The protein below binds the small molecule below.
Small molecule (SMILES): CC(=O)N[C@H]1[C@H](O[C@H]2[C@H](O)[C@@H](NC(C)=O)CO[C@@H]2CO)O[C@H](CO)[C@@H](O)[C@@H]1O

Sequence of chain 1.A:
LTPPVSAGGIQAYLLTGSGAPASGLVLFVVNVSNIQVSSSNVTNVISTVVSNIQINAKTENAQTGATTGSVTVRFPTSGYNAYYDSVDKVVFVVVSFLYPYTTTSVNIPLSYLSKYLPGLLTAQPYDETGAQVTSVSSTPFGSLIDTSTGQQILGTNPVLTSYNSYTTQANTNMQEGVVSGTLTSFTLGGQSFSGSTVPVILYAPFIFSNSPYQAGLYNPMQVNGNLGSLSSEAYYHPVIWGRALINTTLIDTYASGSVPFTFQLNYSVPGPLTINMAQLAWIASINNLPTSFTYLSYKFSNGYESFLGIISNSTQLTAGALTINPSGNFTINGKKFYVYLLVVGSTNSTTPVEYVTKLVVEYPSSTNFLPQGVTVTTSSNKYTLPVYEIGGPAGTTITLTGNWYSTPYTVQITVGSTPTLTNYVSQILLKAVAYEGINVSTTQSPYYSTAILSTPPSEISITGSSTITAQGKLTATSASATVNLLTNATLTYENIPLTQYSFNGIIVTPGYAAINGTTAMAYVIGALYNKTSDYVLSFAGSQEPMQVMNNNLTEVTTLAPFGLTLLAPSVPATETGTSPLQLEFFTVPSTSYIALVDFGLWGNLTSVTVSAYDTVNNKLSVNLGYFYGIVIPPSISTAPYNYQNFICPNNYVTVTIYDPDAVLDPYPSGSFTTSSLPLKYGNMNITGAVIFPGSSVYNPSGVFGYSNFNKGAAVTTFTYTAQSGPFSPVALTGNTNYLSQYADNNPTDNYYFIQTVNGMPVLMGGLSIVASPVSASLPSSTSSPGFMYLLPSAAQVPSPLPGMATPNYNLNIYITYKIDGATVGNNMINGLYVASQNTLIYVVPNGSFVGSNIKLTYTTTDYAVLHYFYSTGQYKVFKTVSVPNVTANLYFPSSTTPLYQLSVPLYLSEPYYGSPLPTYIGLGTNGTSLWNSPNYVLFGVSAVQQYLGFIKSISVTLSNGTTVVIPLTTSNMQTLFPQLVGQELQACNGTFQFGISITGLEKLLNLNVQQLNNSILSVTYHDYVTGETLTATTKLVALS

Binding-site contacts:
Ligand atom C8 contacts residue GLN65 of chain 1.A at 4.2 Å.
Ligand atom O4 contacts residue GLN65 of chain 1.A at 3.6 Å.
Ligand atom O6 contacts residue SER67 of chain 1.A at 2.9 Å (h-bond).
Ligand atom C3 contacts residue ASN70 of chain 1.A at 3.8 Å.
Ligand atom C4 contacts residue ASN70 of chain 1.A at 4.2 Å.
Ligand atom C7 contacts residue GLN65 of chain 1.A at 4.1 Å.
Ligand atom O5 contacts residue ASN70 of chain 1.A at 2.4 Å (h-bond).
Ligand atom O3 contacts residue VAL66 of chain 1.A at 4.3 Å.
Ligand atom C7 contacts residue ASN70 of chain 1.A at 3.3 Å.
Ligand atom C3 contacts residue GLN65 of chain 1.A at 3.2 Å.
Ligand atom N2 contacts residue GLN65 of chain 1.A at 3.2 Å (h-bond).
Ligand atom O3 contacts residue GLN65 of chain 1.A at 3.0 Å (h-bond).
Ligand atom O7 contacts residue ASN70 of chain 1.A at 3.3 Å (h-bond).
Ligand atom C1 contacts residue ASN70 of chain 1.A at 1.4 Å.
Ligand atom C5 contacts residue SER67 of chain 1.A at 3.5 Å.
Ligand atom C2 contacts residue ASN70 of chain 1.A at 2.5 Å.
Ligand atom O5 contacts residue SER69 of chain 1.A at 4.0 Å.
Ligand atom C8 contacts residue ILE64 of chain 1.A at 4.3 Å (hydrophobic).
Ligand atom O7 contacts residue GLN65 of chain 1.A at 3.9 Å.
Ligand atom C1 contacts residue VAL66 of chain 1.A at 4.5 Å (hydrophobic).
Ligand atom C3 contacts residue VAL66 of chain 1.A at 3.9 Å (hydrophobic).
Ligand atom C5 contacts residue ASN70 of chain 1.A at 3.7 Å.
Ligand atom C1 contacts residue GLN65 of chain 1.A at 4.1 Å.
Ligand atom O5 contacts residue SER67 of chain 1.A at 2.9 Å (h-bond).
Ligand atom N2 contacts residue ASN70 of chain 1.A at 2.9 Å (h-bond).
Ligand atom C8 contacts residue LEU217 of chain 1.A at 4.2 Å (hydrophobic).
Ligand atom N2 contacts residue VAL66 of chain 1.A at 4.4 Å.
Ligand atom O5 contacts residue GLN65 of chain 1.A at 4.0 Å.
Ligand atom C6 contacts residue SER67 of chain 1.A at 3.8 Å.
Ligand atom C2 contacts residue GLN65 of chain 1.A at 3.7 Å.
Ligand atom O6 contacts residue SER69 of chain 1.A at 4.2 Å.
Ligand atom C8 contacts residue VAL74 of chain 1.A at 3.8 Å (hydrophobic).
Ligand atom C4 contacts residue GLN65 of chain 1.A at 3.9 Å.
Ligand atom C1 contacts residue SER67 of chain 1.A at 3.5 Å.